Sequence of chain 1.C:
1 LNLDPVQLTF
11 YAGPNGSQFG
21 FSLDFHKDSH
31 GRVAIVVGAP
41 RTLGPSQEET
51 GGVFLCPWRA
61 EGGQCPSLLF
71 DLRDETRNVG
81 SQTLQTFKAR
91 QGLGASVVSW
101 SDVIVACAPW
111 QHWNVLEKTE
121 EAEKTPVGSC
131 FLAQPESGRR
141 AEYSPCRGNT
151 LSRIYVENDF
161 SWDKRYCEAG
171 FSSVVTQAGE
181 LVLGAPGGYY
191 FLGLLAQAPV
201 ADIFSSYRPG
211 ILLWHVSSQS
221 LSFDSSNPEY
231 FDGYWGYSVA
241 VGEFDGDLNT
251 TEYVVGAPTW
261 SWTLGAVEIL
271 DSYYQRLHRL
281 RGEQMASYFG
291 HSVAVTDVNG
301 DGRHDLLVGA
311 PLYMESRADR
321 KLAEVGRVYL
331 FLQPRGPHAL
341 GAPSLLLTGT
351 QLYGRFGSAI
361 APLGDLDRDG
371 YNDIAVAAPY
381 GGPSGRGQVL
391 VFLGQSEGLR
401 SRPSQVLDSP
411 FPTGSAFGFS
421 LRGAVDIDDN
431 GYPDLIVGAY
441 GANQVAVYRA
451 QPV

The protein below binds the small molecule below.
Small molecule (SMILES): CC(=O)N[C@H]1[C@H](O[C@H]2[C@H](O)[C@@H](NC(C)=O)CO[C@@H]2CO)O[C@H](CO)[C@@H](O[C@@H]2O[C@H](CO)[C@@H](O)[C@H](O[C@H]3O[C@H](CO)[C@@H](O)[C@H](O)[C@@H]3O)[C@@H]2O)[C@@H]1O

Binding-site contacts:
Ligand atom N2 contacts residue ASN320 of chain 1.D at 3.0 Å (h-bond).
Ligand atom C6 contacts residue ARG281 of chain 1.C at 3.3 Å.
Ligand atom O6 contacts residue ARG281 of chain 1.C at 3.1 Å (salt-bridge).
Ligand atom C1 contacts residue ASN316 of chain 1.D at 3.8 Å.
Ligand atom N2 contacts residue ASN316 of chain 1.D at 3.5 Å (h-bond).
Ligand atom O6 contacts residue LEU264 of chain 1.C at 4.4 Å.
Ligand atom C4 contacts residue ASN320 of chain 1.D at 4.1 Å.
Ligand atom O4 contacts residue SO41 of chain 1.IA at 3.0 Å (h-bond).
Ligand atom C7 contacts residue ASN320 of chain 1.D at 4.0 Å.
Ligand atom C4 contacts residue SO41 of chain 1.IA at 3.4 Å.
Ligand atom O6 contacts residue ARG281 of chain 1.C at 3.1 Å.
Ligand atom O5 contacts residue ASN320 of chain 1.D at 2.3 Å (h-bond).
Ligand atom C8 contacts residue TRP262 of chain 1.C at 3.9 Å (hydrophobic).
Ligand atom C5 contacts residue SO41 of chain 1.IA at 4.2 Å.
Ligand atom O2 contacts residue SO41 of chain 1.IA at 4.2 Å.
Ligand atom C5 contacts residue ASN320 of chain 1.D at 3.6 Å.
Ligand atom C6 contacts residue SO41 of chain 1.IA at 3.5 Å.
Ligand atom C1 contacts residue ASN320 of chain 1.D at 1.4 Å.
Ligand atom C3 contacts residue SO41 of chain 1.IA at 4.4 Å.
Ligand atom C8 contacts residue ASN316 of chain 1.D at 4.1 Å.
Ligand atom C6 contacts residue ARG281 of chain 1.C at 3.7 Å.
Ligand atom O7 contacts residue SER261 of chain 1.C at 4.4 Å.
Ligand atom C8 contacts residue LEU317 of chain 1.D at 4.0 Å (hydrophobic).
Ligand atom C3 contacts residue ASN320 of chain 1.D at 3.8 Å.
Ligand atom O3 contacts residue SO41 of chain 1.IA at 4.3 Å.
Ligand atom O6 contacts residue SO41 of chain 1.IA at 4.3 Å.
Ligand atom C7 contacts residue ASN316 of chain 1.D at 4.3 Å.
Ligand atom C2 contacts residue ASN316 of chain 1.D at 4.3 Å.
Ligand atom C2 contacts residue ASN320 of chain 1.D at 2.4 Å.

Sequence of chain 1.D:
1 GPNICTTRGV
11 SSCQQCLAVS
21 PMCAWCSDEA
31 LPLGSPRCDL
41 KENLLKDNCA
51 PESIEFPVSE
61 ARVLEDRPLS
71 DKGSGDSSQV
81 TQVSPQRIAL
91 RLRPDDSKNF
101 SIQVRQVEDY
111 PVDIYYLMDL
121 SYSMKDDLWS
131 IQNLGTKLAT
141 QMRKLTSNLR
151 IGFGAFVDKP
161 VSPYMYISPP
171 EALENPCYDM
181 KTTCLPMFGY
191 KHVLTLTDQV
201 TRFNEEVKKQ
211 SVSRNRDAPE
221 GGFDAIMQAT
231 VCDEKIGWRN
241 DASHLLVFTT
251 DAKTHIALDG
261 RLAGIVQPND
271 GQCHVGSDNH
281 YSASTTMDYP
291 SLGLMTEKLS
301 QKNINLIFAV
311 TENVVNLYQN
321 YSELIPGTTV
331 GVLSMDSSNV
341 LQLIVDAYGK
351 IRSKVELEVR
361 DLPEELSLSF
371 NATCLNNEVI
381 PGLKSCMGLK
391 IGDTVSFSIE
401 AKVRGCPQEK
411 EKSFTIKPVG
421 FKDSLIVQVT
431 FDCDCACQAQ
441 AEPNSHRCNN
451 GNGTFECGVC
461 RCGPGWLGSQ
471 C